Sequence of chain 1.H:
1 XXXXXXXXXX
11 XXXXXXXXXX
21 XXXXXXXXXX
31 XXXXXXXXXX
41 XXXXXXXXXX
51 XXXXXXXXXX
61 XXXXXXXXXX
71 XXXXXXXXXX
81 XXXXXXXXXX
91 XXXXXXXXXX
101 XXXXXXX

Binding-site contacts:
Ligand atom C4 contacts residue ASN101 of chain 1.D at 4.4 Å.
Ligand atom C2 contacts residue ASN101 of chain 1.D at 2.5 Å.
Ligand atom C1 contacts residue GLU104 of chain 1.D at 4.3 Å.
Ligand atom C8 contacts residue ASN101 of chain 1.D at 4.5 Å.
Ligand atom C7 contacts residue ASN101 of chain 1.D at 3.6 Å.
Ligand atom C5 contacts residue ASN101 of chain 1.D at 3.8 Å.
Ligand atom C8 contacts residue UNK50 of chain 1.H at 3.3 Å.
Ligand atom C8 contacts residue SER103 of chain 1.D at 4.4 Å.
Ligand atom C5 contacts residue GLU104 of chain 1.D at 4.3 Å.
Ligand atom C8 contacts residue GLU104 of chain 1.D at 4.4 Å.
Ligand atom O7 contacts residue ASN101 of chain 1.D at 3.8 Å.
Ligand atom C1 contacts residue ASN101 of chain 1.D at 1.5 Å.
Ligand atom O5 contacts residue GLU104 of chain 1.D at 4.4 Å.
Ligand atom C8 contacts residue UNK51 of chain 1.H at 4.3 Å.
Ligand atom O5 contacts residue ASN101 of chain 1.D at 2.5 Å (h-bond).
Ligand atom C3 contacts residue ASN101 of chain 1.D at 3.9 Å.
Ligand atom N2 contacts residue ASN101 of chain 1.D at 2.9 Å (h-bond).

This small molecule binds to this protein.
Small molecule (SMILES): CC(=O)N[C@H]1[C@H](O[C@H]2[C@H](O)[C@@H](NC(C)=O)CO[C@@H]2CO)O[C@H](CO)[C@@H](O[C@@H]2O[C@H](CO)[C@@H](O)[C@H](O)[C@@H]2O)[C@@H]1O

Sequence of chain 1.D:
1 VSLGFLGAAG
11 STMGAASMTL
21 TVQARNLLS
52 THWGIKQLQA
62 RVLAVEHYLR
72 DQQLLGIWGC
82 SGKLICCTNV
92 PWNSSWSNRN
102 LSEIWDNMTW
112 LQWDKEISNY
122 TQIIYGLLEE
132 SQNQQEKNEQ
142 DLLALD